Sequence of chain 1.D:
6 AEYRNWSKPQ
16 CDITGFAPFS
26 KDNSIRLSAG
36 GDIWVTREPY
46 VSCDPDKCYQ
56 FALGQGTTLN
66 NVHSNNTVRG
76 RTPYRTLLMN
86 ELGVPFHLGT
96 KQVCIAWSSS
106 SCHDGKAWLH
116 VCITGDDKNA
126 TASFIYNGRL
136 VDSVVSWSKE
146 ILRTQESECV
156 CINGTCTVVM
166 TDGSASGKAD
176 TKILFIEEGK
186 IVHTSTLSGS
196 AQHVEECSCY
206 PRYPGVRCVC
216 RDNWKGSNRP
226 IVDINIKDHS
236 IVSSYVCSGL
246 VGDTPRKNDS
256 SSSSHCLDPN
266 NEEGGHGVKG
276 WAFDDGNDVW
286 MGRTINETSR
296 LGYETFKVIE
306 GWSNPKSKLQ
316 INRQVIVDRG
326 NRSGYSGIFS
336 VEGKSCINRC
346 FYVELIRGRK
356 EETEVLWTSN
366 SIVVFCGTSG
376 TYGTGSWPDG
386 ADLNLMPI

This protein binds this small molecule.
Small molecule (SMILES): CC(=O)N[C@@H]1[C@@H](O)[C@H](O)[C@@H](CO)O[C@H]1O

Binding-site contacts:
Ligand atom C2 contacts residue GLU292 of chain 1.D at 4.2 Å.
Ligand atom C5 contacts residue ASN291 of chain 1.D at 3.7 Å.
Ligand atom O7 contacts residue ARG324 of chain 1.D at 3.3 Å (salt-bridge).
Ligand atom C1 contacts residue ASN291 of chain 1.D at 1.4 Å.
Ligand atom O7 contacts residue ASN291 of chain 1.D at 3.8 Å.
Ligand atom N2 contacts residue GLU292 of chain 1.D at 3.2 Å (salt-bridge).
Ligand atom C7 contacts residue ASN291 of chain 1.D at 3.4 Å.
Ligand atom C1 contacts residue THR293 of chain 1.D at 4.0 Å.
Ligand atom C8 contacts residue ASN291 of chain 1.D at 4.2 Å.
Ligand atom C4 contacts residue ASN291 of chain 1.D at 4.1 Å.
Ligand atom O5 contacts residue ASN291 of chain 1.D at 2.4 Å (h-bond).
Ligand atom N2 contacts residue ASN291 of chain 1.D at 2.6 Å (h-bond).
Ligand atom C3 contacts residue ASN291 of chain 1.D at 3.6 Å.
Ligand atom C2 contacts residue ASN291 of chain 1.D at 2.2 Å.
Ligand atom C8 contacts residue GLU292 of chain 1.D at 3.3 Å.
Ligand atom C7 contacts residue ARG324 of chain 1.D at 4.5 Å.
Ligand atom C7 contacts residue GLU292 of chain 1.D at 3.8 Å.
Ligand atom C8 contacts residue ILE290 of chain 1.D at 3.8 Å (hydrophobic).